Sequence of chain 1.A:
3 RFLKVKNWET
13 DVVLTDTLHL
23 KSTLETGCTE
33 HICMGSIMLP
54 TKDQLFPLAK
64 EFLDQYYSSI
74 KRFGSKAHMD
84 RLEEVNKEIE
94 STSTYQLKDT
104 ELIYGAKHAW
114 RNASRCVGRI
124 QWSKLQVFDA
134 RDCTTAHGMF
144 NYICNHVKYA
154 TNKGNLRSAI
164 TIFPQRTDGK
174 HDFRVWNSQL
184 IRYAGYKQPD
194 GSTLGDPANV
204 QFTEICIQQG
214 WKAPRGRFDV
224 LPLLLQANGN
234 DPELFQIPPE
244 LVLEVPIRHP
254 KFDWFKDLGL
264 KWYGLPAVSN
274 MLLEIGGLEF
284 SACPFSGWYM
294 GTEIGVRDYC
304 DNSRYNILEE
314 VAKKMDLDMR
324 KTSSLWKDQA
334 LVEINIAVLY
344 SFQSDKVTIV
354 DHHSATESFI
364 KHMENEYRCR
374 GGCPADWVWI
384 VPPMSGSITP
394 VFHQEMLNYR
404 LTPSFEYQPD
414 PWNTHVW

This small molecule binds to this protein.
Small molecule (SMILES): [H]/N=C(/NCCC[C@H](N)C(=O)O)N(C)O

Binding-site contacts:
Ligand atom NH1 contacts residue TYR292 of chain 1.A at 4.0 Å.
Ligand atom CA contacts residue GLU296 of chain 1.A at 3.5 Å.
Ligand atom NH2 contacts residue PRO269 of chain 1.A at 3.8 Å.
Ligand atom OA2 contacts residue TYR292 of chain 1.A at 2.6 Å (h-bond).
Ligand atom CB contacts residue GLU296 of chain 1.A at 3.2 Å.
Ligand atom C contacts residue TYR292 of chain 1.A at 3.4 Å (hydrophobic).
Ligand atom CZ contacts residue PRO269 of chain 1.A at 3.8 Å (hydrophobic).
Ligand atom OA2 contacts residue ASP301 of chain 1.A at 3.5 Å (salt-bridge).
Ligand atom OA2 contacts residue TYR266 of chain 1.A at 3.4 Å (h-bond).
Ligand atom CG contacts residue VAL271 of chain 1.A at 4.0 Å (hydrophobic).
Ligand atom CA contacts residue GLN182 of chain 1.A at 3.5 Å.
Ligand atom OA1 contacts residue TYR292 of chain 1.A at 3.3 Å.
Ligand atom NH1 contacts residue PRO269 of chain 1.A at 3.8 Å.
Ligand atom OA1 contacts residue GLU296 of chain 1.A at 3.5 Å.
Ligand atom N contacts residue HEM1 of chain 1.C at 2.9 Å (h-bond).
Ligand atom OH contacts residue HEM1 of chain 1.C at 3.4 Å.
Ligand atom CB contacts residue TYR292 of chain 1.A at 4.0 Å (hydrophobic).
Ligand atom OH contacts residue TRP291 of chain 1.A at 3.5 Å (h-bond).
Ligand atom C contacts residue GLN182 of chain 1.A at 3.7 Å.
Ligand atom OH contacts residue GLY290 of chain 1.A at 3.4 Å (h-bond).
Ligand atom NH1 contacts residue TRP291 of chain 1.A at 3.0 Å (h-bond).
Ligand atom NE contacts residue GLU296 of chain 1.A at 2.7 Å (salt-bridge).
Ligand atom NH2 contacts residue HEM1 of chain 1.C at 4.0 Å.
Ligand atom CA contacts residue HEM1 of chain 1.C at 4.0 Å.
Ligand atom CG contacts residue GLU296 of chain 1.A at 3.3 Å.
Ligand atom OA1 contacts residue ASP301 of chain 1.A at 2.6 Å (salt-bridge).
Ligand atom C1 contacts residue HEM1 of chain 1.C at 3.5 Å.
Ligand atom C1 contacts residue PHE288 of chain 1.A at 4.0 Å (hydrophobic).
Ligand atom CD contacts residue VAL271 of chain 1.A at 3.7 Å (hydrophobic).
Ligand atom CD contacts residue GLU296 of chain 1.A at 3.6 Å.
Ligand atom CB contacts residue GLN182 of chain 1.A at 3.7 Å.
Ligand atom CG contacts residue HEM1 of chain 1.C at 3.7 Å.
Ligand atom NH1 contacts residue HEM1 of chain 1.C at 3.7 Å.
Ligand atom NE contacts residue PRO269 of chain 1.A at 4.0 Å.
Ligand atom C contacts residue ASP301 of chain 1.A at 3.5 Å.
Ligand atom OH contacts residue PRO269 of chain 1.A at 3.6 Å.
Ligand atom N contacts residue GLU296 of chain 1.A at 2.9 Å (salt-bridge).
Ligand atom CZ contacts residue GLU296 of chain 1.A at 3.6 Å.
Ligand atom NH1 contacts residue GLU296 of chain 1.A at 2.8 Å (salt-bridge).
Ligand atom OA2 contacts residue GLN182 of chain 1.A at 3.1 Å (h-bond).